The protein below binds the small molecule below.
Small molecule (SMILES): CC(=O)N[C@H]1[C@H](O[C@H]2[C@H](O)[C@@H](NC(C)=O)CO[C@@H]2CO)O[C@H](CO)[C@@H](O)[C@@H]1O

Sequence of chain 1.E:
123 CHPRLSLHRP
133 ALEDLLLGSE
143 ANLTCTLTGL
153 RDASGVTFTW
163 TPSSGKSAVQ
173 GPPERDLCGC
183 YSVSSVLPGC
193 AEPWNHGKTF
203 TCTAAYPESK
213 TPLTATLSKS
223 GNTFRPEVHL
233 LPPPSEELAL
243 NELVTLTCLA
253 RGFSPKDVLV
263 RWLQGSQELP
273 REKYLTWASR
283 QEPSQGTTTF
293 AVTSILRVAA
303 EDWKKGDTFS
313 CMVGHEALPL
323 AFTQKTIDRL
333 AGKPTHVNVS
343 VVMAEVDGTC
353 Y

Binding-site contacts:
Ligand atom C1 contacts residue ASN144 of chain 1.E at 1.4 Å.
Ligand atom C4 contacts residue ASN144 of chain 1.E at 4.3 Å.
Ligand atom O6 contacts residue VAL171 of chain 1.E at 3.5 Å.
Ligand atom C6 contacts residue VAL171 of chain 1.E at 4.1 Å (hydrophobic).
Ligand atom C7 contacts residue ASP136 of chain 1.E at 4.4 Å.
Ligand atom N2 contacts residue GLU142 of chain 1.E at 3.5 Å.
Ligand atom C7 contacts residue PRO190 of chain 1.E at 4.4 Å (hydrophobic).
Ligand atom C7 contacts residue GLU142 of chain 1.E at 4.0 Å.
Ligand atom N2 contacts residue ASN144 of chain 1.E at 2.8 Å (h-bond).
Ligand atom C5 contacts residue VAL188 of chain 1.E at 4.4 Å (hydrophobic).
Ligand atom C8 contacts residue ASP136 of chain 1.E at 3.8 Å.
Ligand atom O5 contacts residue ASN144 of chain 1.E at 2.4 Å (h-bond).
Ligand atom C8 contacts residue GLU142 of chain 1.E at 3.5 Å.
Ligand atom C8 contacts residue VAL171 of chain 1.E at 4.4 Å (hydrophobic).
Ligand atom O4 contacts residue PRO190 of chain 1.E at 4.5 Å.
Ligand atom O5 contacts residue VAL188 of chain 1.E at 3.8 Å.
Ligand atom C6 contacts residue VAL188 of chain 1.E at 3.8 Å (hydrophobic).
Ligand atom O6 contacts residue PRO190 of chain 1.E at 3.3 Å.
Ligand atom C8 contacts residue PRO190 of chain 1.E at 3.8 Å (hydrophobic).
Ligand atom C6 contacts residue PRO190 of chain 1.E at 3.9 Å (hydrophobic).
Ligand atom C5 contacts residue PRO190 of chain 1.E at 3.9 Å (hydrophobic).
Ligand atom C2 contacts residue ASN144 of chain 1.E at 2.5 Å.
Ligand atom O7 contacts residue ASN144 of chain 1.E at 4.1 Å.
Ligand atom C5 contacts residue ASN144 of chain 1.E at 3.7 Å.
Ligand atom C7 contacts residue ASN144 of chain 1.E at 3.6 Å.
Ligand atom C3 contacts residue ASN144 of chain 1.E at 3.8 Å.